Binding-site contacts:
Ligand atom O4 contacts residue NAG1 of chain 40.Z at 1.6 Å.
Ligand atom C7 contacts residue MET126 of chain 40.E at 3.8 Å (hydrophobic).
Ligand atom C6 contacts residue CYS45 of chain 40.F at 4.4 Å (hydrophobic).
Ligand atom C3 contacts residue ASN75 of chain 40.E at 3.5 Å.
Ligand atom C2 contacts residue NAG1 of chain 40.Z at 4.1 Å.
Ligand atom C6 contacts residue ASN75 of chain 40.E at 3.8 Å.
Ligand atom O6 contacts residue THR48 of chain 40.F at 4.0 Å.
Ligand atom O6 contacts residue GLU46 of chain 40.F at 3.8 Å.
Ligand atom C4 contacts residue NAG1 of chain 40.Z at 2.9 Å.
Ligand atom C5 contacts residue ASN75 of chain 40.E at 3.2 Å.
Ligand atom C8 contacts residue PHE98 of chain 40.E at 3.6 Å (hydrophobic).
Ligand atom O6 contacts residue ASN75 of chain 40.E at 3.8 Å.
Ligand atom C7 contacts residue ASN75 of chain 40.E at 2.8 Å.
Ligand atom C8 contacts residue ASN75 of chain 40.E at 3.0 Å.
Ligand atom O6 contacts residue CYS45 of chain 40.F at 3.4 Å (h-bond).
Ligand atom C8 contacts residue MET126 of chain 40.E at 3.7 Å (hydrophobic).
Ligand atom O5 contacts residue THR48 of chain 40.F at 4.0 Å.
Ligand atom N2 contacts residue ASN75 of chain 40.E at 3.0 Å (h-bond).
Ligand atom C5 contacts residue NAG1 of chain 40.Z at 3.7 Å.
Ligand atom O7 contacts residue ASN75 of chain 40.E at 3.2 Å (h-bond).
Ligand atom C6 contacts residue THR48 of chain 40.F at 4.4 Å.
Ligand atom C2 contacts residue ASN75 of chain 40.E at 2.6 Å.
Ligand atom O3 contacts residue NAG1 of chain 40.Z at 2.4 Å (h-bond).
Ligand atom C4 contacts residue ASN75 of chain 40.E at 4.0 Å.
Ligand atom C6 contacts residue NAG1 of chain 40.Z at 3.4 Å.
Ligand atom O7 contacts residue MET126 of chain 40.E at 3.1 Å.
Ligand atom O6 contacts residue NAG1 of chain 40.Z at 4.1 Å.
Ligand atom O5 contacts residue ASN75 of chain 40.E at 2.1 Å (h-bond).
Ligand atom C1 contacts residue ASN75 of chain 40.E at 1.3 Å.
Ligand atom C3 contacts residue NAG1 of chain 40.Z at 3.3 Å.

Sequence of chain 40.F:
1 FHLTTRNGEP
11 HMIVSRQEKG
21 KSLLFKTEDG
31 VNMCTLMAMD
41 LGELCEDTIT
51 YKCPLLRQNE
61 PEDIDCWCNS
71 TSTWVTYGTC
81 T

The small molecule below binds the protein below.
Small molecule (SMILES): CC(=O)N[C@@H]1[C@@H](O)[C@H](O)[C@@H](CO)O[C@H]1O

Sequence of chain 40.E:
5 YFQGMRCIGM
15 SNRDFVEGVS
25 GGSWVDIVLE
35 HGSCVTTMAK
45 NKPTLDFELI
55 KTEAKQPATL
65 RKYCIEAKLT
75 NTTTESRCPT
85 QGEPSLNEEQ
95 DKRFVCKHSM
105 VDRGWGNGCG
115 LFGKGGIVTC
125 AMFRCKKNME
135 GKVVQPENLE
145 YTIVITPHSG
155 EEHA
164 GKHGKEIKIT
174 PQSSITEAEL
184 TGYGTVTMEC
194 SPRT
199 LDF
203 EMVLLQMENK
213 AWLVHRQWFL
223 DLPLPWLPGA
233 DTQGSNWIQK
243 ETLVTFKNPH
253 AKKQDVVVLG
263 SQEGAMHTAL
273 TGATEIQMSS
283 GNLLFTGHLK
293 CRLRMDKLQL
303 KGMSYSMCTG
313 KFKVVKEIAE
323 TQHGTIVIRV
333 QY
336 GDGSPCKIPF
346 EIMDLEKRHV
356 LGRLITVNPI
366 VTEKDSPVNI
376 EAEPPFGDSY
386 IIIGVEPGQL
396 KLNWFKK